Binding-site contacts:
Ligand atom N2 contacts residue SER587 of chain 1.A at 4.4 Å.
Ligand atom C3 contacts residue ASN618 of chain 1.A at 3.8 Å.
Ligand atom O7 contacts residue SER587 of chain 1.A at 3.3 Å.
Ligand atom C8 contacts residue LYS586 of chain 1.A at 3.3 Å.
Ligand atom C2 contacts residue SER587 of chain 1.A at 3.9 Å.
Ligand atom C4 contacts residue VAL589 of chain 1.A at 4.5 Å (hydrophobic).
Ligand atom C7 contacts residue LYS586 of chain 1.A at 3.6 Å.
Ligand atom C2 contacts residue LYS565 of chain 1.A at 4.3 Å.
Ligand atom O7 contacts residue LYS586 of chain 1.A at 4.1 Å.
Ligand atom C2 contacts residue ASN618 of chain 1.A at 2.4 Å.
Ligand atom O3 contacts residue LYS565 of chain 1.A at 3.0 Å (salt-bridge).
Ligand atom C4 contacts residue LYS565 of chain 1.A at 4.2 Å.
Ligand atom C1 contacts residue SER587 of chain 1.A at 4.0 Å.
Ligand atom C5 contacts residue ASN618 of chain 1.A at 3.7 Å.
Ligand atom C4 contacts residue ASN618 of chain 1.A at 4.2 Å.
Ligand atom O5 contacts residue ASN618 of chain 1.A at 2.4 Å (h-bond).
Ligand atom N2 contacts residue ASN618 of chain 1.A at 2.9 Å (h-bond).
Ligand atom C3 contacts residue LYS565 of chain 1.A at 4.1 Å.
Ligand atom C1 contacts residue VAL589 of chain 1.A at 4.2 Å (hydrophobic).
Ligand atom C8 contacts residue SER587 of chain 1.A at 4.2 Å.
Ligand atom O7 contacts residue LYS565 of chain 1.A at 3.4 Å.
Ligand atom O5 contacts residue VAL589 of chain 1.A at 3.6 Å.
Ligand atom O7 contacts residue ASN618 of chain 1.A at 4.1 Å.
Ligand atom C7 contacts residue SER587 of chain 1.A at 3.7 Å.
Ligand atom C1 contacts residue ASN618 of chain 1.A at 1.4 Å.
Ligand atom O6 contacts residue VAL589 of chain 1.A at 4.3 Å.
Ligand atom C7 contacts residue ASN618 of chain 1.A at 3.6 Å.
Ligand atom N2 contacts residue LYS586 of chain 1.A at 4.1 Å.
Ligand atom C6 contacts residue VAL589 of chain 1.A at 4.1 Å (hydrophobic).
Ligand atom C5 contacts residue VAL589 of chain 1.A at 4.2 Å (hydrophobic).

Sequence of chain 1.A:
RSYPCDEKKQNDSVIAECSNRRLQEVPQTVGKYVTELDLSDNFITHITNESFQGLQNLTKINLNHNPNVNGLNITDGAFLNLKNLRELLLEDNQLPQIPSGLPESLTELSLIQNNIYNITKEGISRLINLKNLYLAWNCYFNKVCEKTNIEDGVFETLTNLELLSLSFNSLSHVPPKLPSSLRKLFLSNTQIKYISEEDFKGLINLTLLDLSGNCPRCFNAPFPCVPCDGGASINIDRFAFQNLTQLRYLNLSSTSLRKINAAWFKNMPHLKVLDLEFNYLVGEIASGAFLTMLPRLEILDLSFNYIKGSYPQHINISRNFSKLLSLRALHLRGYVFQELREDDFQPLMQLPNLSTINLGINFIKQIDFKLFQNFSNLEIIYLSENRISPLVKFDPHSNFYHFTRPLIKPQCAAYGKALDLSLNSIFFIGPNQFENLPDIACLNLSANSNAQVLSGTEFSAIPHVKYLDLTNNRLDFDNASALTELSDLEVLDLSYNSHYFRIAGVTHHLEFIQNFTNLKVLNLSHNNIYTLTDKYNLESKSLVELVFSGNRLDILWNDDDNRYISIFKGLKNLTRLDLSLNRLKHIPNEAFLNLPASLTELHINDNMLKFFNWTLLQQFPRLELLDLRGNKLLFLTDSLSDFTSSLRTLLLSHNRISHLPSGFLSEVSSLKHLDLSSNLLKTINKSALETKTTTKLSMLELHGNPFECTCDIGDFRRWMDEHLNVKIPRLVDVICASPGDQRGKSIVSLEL

The small molecule below binds the protein below.
Small molecule (SMILES): CC(=O)N[C@@H]1[C@@H](O)[C@H](O)[C@@H](CO)O[C@H]1O